Sequence of chain 1.M:
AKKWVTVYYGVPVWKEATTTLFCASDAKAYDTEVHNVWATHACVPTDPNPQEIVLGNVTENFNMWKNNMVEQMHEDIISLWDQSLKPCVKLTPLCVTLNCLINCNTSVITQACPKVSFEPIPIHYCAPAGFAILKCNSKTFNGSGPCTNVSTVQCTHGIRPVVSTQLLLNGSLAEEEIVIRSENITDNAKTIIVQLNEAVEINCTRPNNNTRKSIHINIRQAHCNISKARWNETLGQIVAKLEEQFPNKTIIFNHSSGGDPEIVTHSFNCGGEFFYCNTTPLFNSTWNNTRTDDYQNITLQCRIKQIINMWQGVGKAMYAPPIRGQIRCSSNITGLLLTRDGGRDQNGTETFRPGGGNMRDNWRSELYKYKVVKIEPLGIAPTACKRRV

A small-molecule ligand and the protein it binds are described below.
Small molecule (SMILES): CC(=O)N[C@H]1[C@H](O[C@H]2[C@H](O)[C@@H](NC(C)=O)CO[C@@H]2CO)O[C@H](CO)[C@@H](O)[C@@H]1O

Binding-site contacts:
Ligand atom C8 contacts residue ILE348 of chain 1.M at 4.0 Å (hydrophobic).
Ligand atom O6 contacts residue SER457 of chain 1.M at 4.0 Å.
Ligand atom O5 contacts residue ARG455 of chain 1.M at 4.2 Å.
Ligand atom O7 contacts residue ASN347 of chain 1.M at 4.3 Å.
Ligand atom C8 contacts residue SER349 of chain 1.M at 3.5 Å.
Ligand atom O6 contacts residue ARG455 of chain 1.M at 2.8 Å (salt-bridge).
Ligand atom N2 contacts residue NAG1 of chain 1.TA at 4.4 Å.
Ligand atom O3 contacts residue GLU309 of chain 1.M at 3.9 Å.
Ligand atom O6 contacts residue NAG2 of chain 1.TA at 4.0 Å.
Ligand atom C1 contacts residue ASN311 of chain 1.M at 1.4 Å.
Ligand atom C1 contacts residue GLU309 of chain 1.M at 4.2 Å.
Ligand atom C5 contacts residue GLU309 of chain 1.M at 4.3 Å.
Ligand atom C4 contacts residue NAG2 of chain 1.TA at 4.1 Å.
Ligand atom C8 contacts residue ASN347 of chain 1.M at 3.7 Å.
Ligand atom N2 contacts residue GLU309 of chain 1.M at 4.0 Å.
Ligand atom C7 contacts residue ASN347 of chain 1.M at 4.3 Å.
Ligand atom C8 contacts residue ASN311 of chain 1.M at 4.4 Å.
Ligand atom C5 contacts residue ASN311 of chain 1.M at 3.6 Å.
Ligand atom C7 contacts residue NAG1 of chain 1.TA at 3.6 Å.
Ligand atom C2 contacts residue ASN311 of chain 1.M at 2.5 Å.
Ligand atom C3 contacts residue ASN311 of chain 1.M at 3.8 Å.
Ligand atom C3 contacts residue GLU309 of chain 1.M at 3.3 Å.
Ligand atom O5 contacts residue NAG2 of chain 1.TA at 3.4 Å.
Ligand atom O6 contacts residue ASN311 of chain 1.M at 4.3 Å.
Ligand atom C4 contacts residue GLU309 of chain 1.M at 4.1 Å.
Ligand atom C6 contacts residue NAG2 of chain 1.TA at 3.8 Å.
Ligand atom C2 contacts residue GLU309 of chain 1.M at 4.0 Å.
Ligand atom C7 contacts residue ASN311 of chain 1.M at 3.1 Å.
Ligand atom C2 contacts residue NAG1 of chain 1.TA at 4.2 Å.
Ligand atom N2 contacts residue ASN311 of chain 1.M at 3.0 Å (h-bond).
Ligand atom O7 contacts residue ASN311 of chain 1.M at 2.8 Å (h-bond).
Ligand atom O7 contacts residue NAG1 of chain 1.TA at 2.4 Å (h-bond).
Ligand atom C5 contacts residue NAG2 of chain 1.TA at 4.0 Å.
Ligand atom O4 contacts residue GLU309 of chain 1.M at 4.0 Å.
Ligand atom C1 contacts residue NAG2 of chain 1.TA at 4.3 Å.
Ligand atom C6 contacts residue ARG455 of chain 1.M at 3.9 Å.
Ligand atom O5 contacts residue ASN311 of chain 1.M at 2.3 Å (h-bond).
Ligand atom C4 contacts residue ASN311 of chain 1.M at 4.2 Å.
Ligand atom O7 contacts residue NAG2 of chain 1.UA at 3.9 Å.